Binding-site contacts:
Ligand atom C5' contacts residue GLY40 of chain 1.B at 3.6 Å.
Ligand atom C6 contacts residue ASP108 of chain 1.B at 3.8 Å.
Ligand atom N6 contacts residue ASP108 of chain 1.B at 2.8 Å (salt-bridge).
Ligand atom N1 contacts residue ASP108 of chain 1.B at 3.9 Å.
Ligand atom O2G contacts residue SER41 of chain 1.B at 2.7 Å (h-bond).
Ligand atom N3B contacts residue ASP171 of chain 1.B at 3.5 Å (salt-bridge).
Ligand atom O3A contacts residue GLY40 of chain 1.B at 3.9 Å.
Ligand atom C5 contacts residue LEU160 of chain 1.B at 3.6 Å (hydrophobic).
Ligand atom O1A contacts residue ASP171 of chain 1.B at 2.6 Å (salt-bridge).
Ligand atom N1 contacts residue ILE110 of chain 1.B at 2.9 Å (h-bond).
Ligand atom C2 contacts residue ILE110 of chain 1.B at 3.2 Å (hydrophobic).
Ligand atom O4' contacts residue GLY38 of chain 1.B at 3.9 Å.
Ligand atom PA contacts residue ASP171 of chain 1.B at 3.4 Å.
Ligand atom C6 contacts residue CYS55 of chain 1.B at 3.7 Å (hydrophobic).
Ligand atom O2A contacts residue ASP115 of chain 1.B at 3.7 Å.
Ligand atom N6 contacts residue CYS55 of chain 1.B at 3.5 Å (h-bond).
Ligand atom C8 contacts residue VAL45 of chain 1.B at 3.7 Å (hydrophobic).
Ligand atom C2 contacts residue PHE109 of chain 1.B at 3.6 Å (hydrophobic).
Ligand atom O2B contacts residue GLN42 of chain 1.B at 2.7 Å (h-bond).
Ligand atom O2B contacts residue GLY40 of chain 1.B at 3.2 Å.
Ligand atom PG contacts residue SER41 of chain 1.B at 3.9 Å.
Ligand atom O2G contacts residue GLY40 of chain 1.B at 3.8 Å.
Ligand atom C5' contacts residue ALA39 of chain 1.B at 3.6 Å (hydrophobic).
Ligand atom O1G contacts residue GLN158 of chain 1.B at 3.1 Å (h-bond).
Ligand atom N7 contacts residue ASN170 of chain 1.B at 3.9 Å.
Ligand atom O3G contacts residue GLY40 of chain 1.B at 3.3 Å.
Ligand atom N6 contacts residue VAL91 of chain 1.B at 3.7 Å.
Ligand atom N1 contacts residue PHE109 of chain 1.B at 3.7 Å.
Ligand atom N6 contacts residue LEU160 of chain 1.B at 3.9 Å.
Ligand atom O3A contacts residue LYS43 of chain 1.B at 3.8 Å.
Ligand atom O2A contacts residue ASP171 of chain 1.B at 3.6 Å (salt-bridge).
Ligand atom O1A contacts residue ASN170 of chain 1.B at 3.6 Å.
Ligand atom C6 contacts residue LEU160 of chain 1.B at 3.6 Å (hydrophobic).
Ligand atom O1B contacts residue ASP171 of chain 1.B at 3.9 Å.
Ligand atom O5' contacts residue VAL45 of chain 1.B at 3.7 Å.
Ligand atom O2B contacts residue LYS43 of chain 1.B at 3.0 Å (salt-bridge).
Ligand atom O2B contacts residue SER41 of chain 1.B at 2.9 Å (h-bond).
Ligand atom O4' contacts residue VAL45 of chain 1.B at 3.8 Å.
Ligand atom O1B contacts residue LYS43 of chain 1.B at 3.0 Å (salt-bridge).
Ligand atom O3' contacts residue ASP115 of chain 1.B at 3.1 Å (salt-bridge).

Sequence of chain 1.B:
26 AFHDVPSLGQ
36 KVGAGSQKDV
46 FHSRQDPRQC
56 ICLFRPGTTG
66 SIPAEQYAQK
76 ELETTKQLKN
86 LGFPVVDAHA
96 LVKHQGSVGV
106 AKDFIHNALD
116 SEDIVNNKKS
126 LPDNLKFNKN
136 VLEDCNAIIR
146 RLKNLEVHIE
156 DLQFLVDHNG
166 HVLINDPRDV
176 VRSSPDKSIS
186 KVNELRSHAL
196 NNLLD

This small molecule binds to this protein.
Small molecule (SMILES): Nc1ncnc2c1ncn2[C@@H]1O[C@H](CO[P](=O)(O)O[P](=O)(O)NP(=O)(O)O)[C@@H](O)[C@H]1O